A protein and the small-molecule ligand that binds it are described below.
Small molecule (SMILES): CNC(=O)[C@@H]1C[C@H](NC(=O)[C@@H](NC(=O)c2ccc(Cn3cccn3)cc2)[C@@H](C)OC(C)(C)C)CN1C(=O)c1ccccc1

Sequence of chain 1.C:
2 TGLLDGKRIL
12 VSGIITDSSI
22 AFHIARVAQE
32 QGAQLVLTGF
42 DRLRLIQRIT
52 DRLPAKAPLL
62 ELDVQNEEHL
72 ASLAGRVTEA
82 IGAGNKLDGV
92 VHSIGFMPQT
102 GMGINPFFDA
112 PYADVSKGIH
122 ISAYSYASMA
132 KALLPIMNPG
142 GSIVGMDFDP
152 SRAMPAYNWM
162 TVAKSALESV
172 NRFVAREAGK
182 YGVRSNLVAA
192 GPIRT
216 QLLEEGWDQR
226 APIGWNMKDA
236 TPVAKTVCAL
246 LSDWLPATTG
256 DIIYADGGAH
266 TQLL

Binding-site contacts:
Ligand atom C17 contacts residue MET98 of chain 1.C at 3.8 Å (hydrophobic).
Ligand atom C11 contacts residue PHE41 of chain 1.C at 4.1 Å (hydrophobic).
Ligand atom C12 contacts residue PHE97 of chain 1.C at 4.0 Å (hydrophobic).
Ligand atom C25 contacts residue TYR158 of chain 1.C at 3.9 Å (hydrophobic).
Ligand atom C7 contacts residue PHE97 of chain 1.C at 3.5 Å (hydrophobic).
Ligand atom N4 contacts residue NAD1 of chain 1.I at 3.5 Å.
Ligand atom C26 contacts residue TYR158 of chain 1.C at 3.3 Å (hydrophobic).
Ligand atom C13 contacts residue NAD1 of chain 1.I at 3.2 Å.
Ligand atom O3 contacts residue PHE97 of chain 1.C at 3.3 Å.
Ligand atom C14 contacts residue NAD1 of chain 1.I at 3.8 Å.
Ligand atom C27 contacts residue NAD1 of chain 1.I at 3.7 Å.
Ligand atom O contacts residue PHE97 of chain 1.C at 3.2 Å.
Ligand atom C27 contacts residue PHE149 of chain 1.C at 4.0 Å (hydrophobic).
Ligand atom C14 contacts residue PHE41 of chain 1.C at 3.6 Å (hydrophobic).
Ligand atom C19 contacts residue PHE97 of chain 1.C at 4.1 Å (hydrophobic).
Ligand atom C2 contacts residue MET98 of chain 1.C at 3.5 Å (hydrophobic).
Ligand atom C contacts residue GLN100 of chain 1.C at 4.1 Å.
Ligand atom N3 contacts residue MET98 of chain 1.C at 4.0 Å.
Ligand atom C1 contacts residue MET98 of chain 1.C at 4.0 Å (hydrophobic).
Ligand atom C contacts residue MET98 of chain 1.C at 3.6 Å (hydrophobic).
Ligand atom C26 contacts residue NAD1 of chain 1.I at 4.0 Å.
Ligand atom C3 contacts residue PHE97 of chain 1.C at 3.7 Å (hydrophobic).
Ligand atom O3 contacts residue MET98 of chain 1.C at 2.8 Å (h-bond).
Ligand atom C16 contacts residue ILE16 of chain 1.C at 3.4 Å (hydrophobic).
Ligand atom C12 contacts residue ILE122 of chain 1.C at 4.1 Å (hydrophobic).
Ligand atom C14 contacts residue PHE97 of chain 1.C at 3.7 Å (hydrophobic).
Ligand atom C20 contacts residue GLY96 of chain 1.C at 3.9 Å.
Ligand atom C24 contacts residue NAD1 of chain 1.I at 3.6 Å.
Ligand atom C23 contacts residue MET103 of chain 1.C at 3.8 Å (hydrophobic).
Ligand atom C9 contacts residue PHE41 of chain 1.C at 4.0 Å (hydrophobic).
Ligand atom C12 contacts residue LYS118 of chain 1.C at 3.8 Å.
Ligand atom N5 contacts residue NAD1 of chain 1.I at 2.7 Å (h-bond).
Ligand atom C13 contacts residue PHE41 of chain 1.C at 3.5 Å (hydrophobic).
Ligand atom C contacts residue MET103 of chain 1.C at 3.9 Å (hydrophobic).
Ligand atom C13 contacts residue PHE97 of chain 1.C at 3.6 Å (hydrophobic).
Ligand atom C19 contacts residue GLY96 of chain 1.C at 3.5 Å.
Ligand atom C12 contacts residue PHE41 of chain 1.C at 3.7 Å (hydrophobic).
Ligand atom C16 contacts residue NAD1 of chain 1.I at 3.5 Å.
Ligand atom C11 contacts residue LYS118 of chain 1.C at 3.8 Å.
Ligand atom C25 contacts residue NAD1 of chain 1.I at 3.6 Å.